This protein binds this small molecule.
Small molecule (SMILES): CC(=O)N[C@@H]1[C@@H](O)[C@H](O)[C@@H](CO)O[C@H]1O

Sequence of chain 1.H:
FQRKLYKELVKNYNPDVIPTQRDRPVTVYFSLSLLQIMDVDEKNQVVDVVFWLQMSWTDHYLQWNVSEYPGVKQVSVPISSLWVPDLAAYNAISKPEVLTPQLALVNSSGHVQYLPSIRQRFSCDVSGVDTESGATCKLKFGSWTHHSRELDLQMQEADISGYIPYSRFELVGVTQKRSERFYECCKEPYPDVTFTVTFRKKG

Binding-site contacts:
Ligand atom O7 contacts residue ASN66 of chain 1.H at 3.4 Å (h-bond).
Ligand atom C7 contacts residue ASN66 of chain 1.H at 3.8 Å.
Ligand atom C5 contacts residue ASN66 of chain 1.H at 3.7 Å.
Ligand atom C3 contacts residue ASN66 of chain 1.H at 3.9 Å.
Ligand atom C6 contacts residue GLU69 of chain 1.H at 3.9 Å.
Ligand atom C1 contacts residue ASN66 of chain 1.H at 1.5 Å.
Ligand atom O7 contacts residue SER68 of chain 1.H at 3.5 Å (h-bond).
Ligand atom C1 contacts residue GLU69 of chain 1.H at 4.0 Å.
Ligand atom C7 contacts residue SER68 of chain 1.H at 4.4 Å.
Ligand atom C4 contacts residue ASN66 of chain 1.H at 4.3 Å.
Ligand atom C2 contacts residue ASN66 of chain 1.H at 2.5 Å.
Ligand atom C5 contacts residue GLU69 of chain 1.H at 4.4 Å.
Ligand atom O5 contacts residue SER68 of chain 1.H at 4.2 Å.
Ligand atom C6 contacts residue SER68 of chain 1.H at 4.5 Å.
Ligand atom C5 contacts residue SER68 of chain 1.H at 4.2 Å.
Ligand atom O5 contacts residue ASN66 of chain 1.H at 2.4 Å (h-bond).
Ligand atom O5 contacts residue GLU69 of chain 1.H at 3.4 Å (salt-bridge).
Ligand atom O6 contacts residue SER68 of chain 1.H at 3.5 Å.
Ligand atom C1 contacts residue SER68 of chain 1.H at 4.0 Å.
Ligand atom O6 contacts residue GLU69 of chain 1.H at 3.7 Å.
Ligand atom N2 contacts residue ASN66 of chain 1.H at 3.0 Å (h-bond).